Sequence of chain 1.A:
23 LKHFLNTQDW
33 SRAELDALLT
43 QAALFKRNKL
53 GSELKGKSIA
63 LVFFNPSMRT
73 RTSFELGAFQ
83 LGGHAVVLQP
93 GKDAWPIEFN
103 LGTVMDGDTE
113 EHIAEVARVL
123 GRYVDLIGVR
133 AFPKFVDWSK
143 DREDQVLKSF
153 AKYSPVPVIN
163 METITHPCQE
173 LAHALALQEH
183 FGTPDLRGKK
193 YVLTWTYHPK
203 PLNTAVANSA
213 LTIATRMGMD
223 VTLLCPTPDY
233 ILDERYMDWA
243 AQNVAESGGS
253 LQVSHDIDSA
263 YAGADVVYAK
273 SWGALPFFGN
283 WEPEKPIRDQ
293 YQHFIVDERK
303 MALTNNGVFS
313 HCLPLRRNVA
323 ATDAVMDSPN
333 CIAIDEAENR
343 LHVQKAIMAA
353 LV

Sequence of chain 3.A:
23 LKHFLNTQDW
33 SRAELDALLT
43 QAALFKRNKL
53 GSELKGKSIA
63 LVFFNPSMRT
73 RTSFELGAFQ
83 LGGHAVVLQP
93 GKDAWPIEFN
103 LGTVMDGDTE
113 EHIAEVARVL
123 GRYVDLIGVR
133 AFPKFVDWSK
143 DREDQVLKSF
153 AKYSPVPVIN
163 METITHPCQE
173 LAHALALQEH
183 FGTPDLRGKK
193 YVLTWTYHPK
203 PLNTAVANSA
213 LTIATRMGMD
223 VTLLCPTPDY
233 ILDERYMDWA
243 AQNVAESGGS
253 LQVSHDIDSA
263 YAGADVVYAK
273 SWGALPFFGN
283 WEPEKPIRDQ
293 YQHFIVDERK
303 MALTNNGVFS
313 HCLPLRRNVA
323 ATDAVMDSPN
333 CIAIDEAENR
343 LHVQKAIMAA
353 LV

Binding-site contacts:
Ligand atom O1P contacts residue SER69 of chain 3.A at 3.8 Å.
Ligand atom O contacts residue GLU164 of chain 3.A at 2.5 Å (salt-bridge).
Ligand atom O1P contacts residue ARG132 of chain 3.A at 2.4 Å (salt-bridge).
Ligand atom O3P contacts residue ARG71 of chain 3.A at 2.8 Å (salt-bridge).
Ligand atom CD contacts residue HIS168 of chain 3.A at 3.5 Å.
Ligand atom CD contacts residue LEU315 of chain 3.A at 3.6 Å (hydrophobic).
Ligand atom O3P contacts residue MET70 of chain 3.A at 2.9 Å (h-bond).
Ligand atom O1P contacts residue TRP97 of chain 1.A at 2.8 Å (h-bond).
Ligand atom C3 contacts residue HIS168 of chain 3.A at 3.8 Å.
Ligand atom CD contacts residue GLU164 of chain 3.A at 3.5 Å.
Ligand atom C4 contacts residue LEU315 of chain 3.A at 3.3 Å (hydrophobic).
Ligand atom O2P contacts residue SER69 of chain 3.A at 2.7 Å (h-bond).
Ligand atom O2P contacts residue ARG132 of chain 3.A at 3.4 Å (salt-bridge).
Ligand atom O contacts residue ASN205 of chain 3.A at 3.5 Å.
Ligand atom OXT contacts residue LYS272 of chain 3.A at 2.7 Å (salt-bridge).
Ligand atom C contacts residue GLU164 of chain 3.A at 3.7 Å.
Ligand atom C contacts residue LYS272 of chain 3.A at 3.6 Å.
Ligand atom O2 contacts residue THR72 of chain 3.A at 3.3 Å (h-bond).
Ligand atom C4 contacts residue ARG71 of chain 3.A at 3.2 Å.
Ligand atom P contacts residue MET70 of chain 3.A at 3.7 Å.
Ligand atom P contacts residue SER69 of chain 3.A at 3.8 Å.
Ligand atom O2 contacts residue HIS168 of chain 3.A at 2.8 Å (h-bond).
Ligand atom P contacts residue ARG132 of chain 3.A at 3.4 Å.
Ligand atom CD contacts residue VAL208 of chain 3.A at 3.7 Å (hydrophobic).
Ligand atom O2P contacts residue ARG71 of chain 3.A at 3.5 Å (salt-bridge).
Ligand atom CD contacts residue CYS314 of chain 3.A at 3.7 Å (hydrophobic).
Ligand atom CG contacts residue GLU164 of chain 3.A at 2.7 Å.
Ligand atom C2 contacts residue GLU112 of chain 1.A at 3.5 Å.
Ligand atom O2 contacts residue ARG342 of chain 3.A at 3.1 Å (salt-bridge).
Ligand atom N2 contacts residue LEU315 of chain 3.A at 2.7 Å (h-bond).
Ligand atom O3P contacts residue TRP97 of chain 1.A at 3.5 Å (h-bond).
Ligand atom O2P contacts residue MET70 of chain 3.A at 3.7 Å.
Ligand atom O1 contacts residue TRP97 of chain 1.A at 3.5 Å.
Ligand atom O2 contacts residue ARG132 of chain 3.A at 3.1 Å (salt-bridge).
Ligand atom C1 contacts residue TRP97 of chain 1.A at 3.6 Å (hydrophobic).
Ligand atom P contacts residue TRP97 of chain 1.A at 3.7 Å.
Ligand atom P contacts residue ARG71 of chain 3.A at 3.7 Å.
Ligand atom O2P contacts residue THR72 of chain 3.A at 2.6 Å (h-bond).
Ligand atom O2 contacts residue GLN171 of chain 3.A at 3.7 Å.
Ligand atom C3 contacts residue LEU315 of chain 3.A at 3.4 Å (hydrophobic).

The small molecule below binds the protein below.
Small molecule (SMILES): CC(=O)N[C@@H](CCCNC(=O)CP(=O)(O)O)C(=O)O